Sequence of chain 2.B:
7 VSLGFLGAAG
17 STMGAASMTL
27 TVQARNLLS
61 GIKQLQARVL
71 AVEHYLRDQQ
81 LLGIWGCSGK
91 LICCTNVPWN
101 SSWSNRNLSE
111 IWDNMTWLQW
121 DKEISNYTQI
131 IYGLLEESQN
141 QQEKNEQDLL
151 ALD

Binding-site contacts:
Ligand atom O3 contacts residue ARG56 of chain 2.F at 2.9 Å (salt-bridge).
Ligand atom O4 contacts residue ARG56 of chain 2.F at 4.2 Å.
Ligand atom C8 contacts residue GLU55 of chain 2.F at 3.8 Å.
Ligand atom C5 contacts residue ASN107 of chain 2.B at 3.7 Å.
Ligand atom N2 contacts residue ARG56 of chain 2.F at 3.9 Å.
Ligand atom C1 contacts residue GLU110 of chain 2.B at 4.2 Å.
Ligand atom O5 contacts residue ASN107 of chain 2.B at 2.4 Å (h-bond).
Ligand atom C7 contacts residue ARG56 of chain 2.F at 4.5 Å.
Ligand atom C1 contacts residue ASN107 of chain 2.B at 1.4 Å.
Ligand atom O6 contacts residue ASN107 of chain 2.B at 4.4 Å.
Ligand atom O7 contacts residue ASN107 of chain 2.B at 3.4 Å (h-bond).
Ligand atom C6 contacts residue ASN107 of chain 2.B at 4.4 Å.
Ligand atom O6 contacts residue ASN105 of chain 2.B at 3.5 Å (h-bond).
Ligand atom C3 contacts residue ASN107 of chain 2.B at 3.8 Å.
Ligand atom C7 contacts residue ASN107 of chain 2.B at 3.3 Å.
Ligand atom O5 contacts residue ASN105 of chain 2.B at 4.1 Å.
Ligand atom C4 contacts residue ASN107 of chain 2.B at 4.2 Å.
Ligand atom O3 contacts residue GLU2 of chain 2.A at 4.5 Å.
Ligand atom C2 contacts residue ARG56 of chain 2.F at 4.5 Å.
Ligand atom C6 contacts residue ASN105 of chain 2.B at 3.8 Å.
Ligand atom C2 contacts residue ASN107 of chain 2.B at 2.4 Å.
Ligand atom O7 contacts residue GLU2 of chain 2.A at 3.9 Å.
Ligand atom C8 contacts residue ARG56 of chain 2.F at 3.7 Å.
Ligand atom N2 contacts residue ASN107 of chain 2.B at 2.9 Å (h-bond).
Ligand atom C3 contacts residue ARG56 of chain 2.F at 3.6 Å.

Sequence of chain 2.F:
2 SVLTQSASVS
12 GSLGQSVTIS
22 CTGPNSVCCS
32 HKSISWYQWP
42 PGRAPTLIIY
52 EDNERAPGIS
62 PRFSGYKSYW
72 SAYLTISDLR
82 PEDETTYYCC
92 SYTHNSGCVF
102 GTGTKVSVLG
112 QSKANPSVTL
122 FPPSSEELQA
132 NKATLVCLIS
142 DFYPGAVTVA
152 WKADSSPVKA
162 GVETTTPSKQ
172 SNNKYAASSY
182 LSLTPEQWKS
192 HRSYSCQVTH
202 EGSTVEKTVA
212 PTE

Sequence of chain 2.A:
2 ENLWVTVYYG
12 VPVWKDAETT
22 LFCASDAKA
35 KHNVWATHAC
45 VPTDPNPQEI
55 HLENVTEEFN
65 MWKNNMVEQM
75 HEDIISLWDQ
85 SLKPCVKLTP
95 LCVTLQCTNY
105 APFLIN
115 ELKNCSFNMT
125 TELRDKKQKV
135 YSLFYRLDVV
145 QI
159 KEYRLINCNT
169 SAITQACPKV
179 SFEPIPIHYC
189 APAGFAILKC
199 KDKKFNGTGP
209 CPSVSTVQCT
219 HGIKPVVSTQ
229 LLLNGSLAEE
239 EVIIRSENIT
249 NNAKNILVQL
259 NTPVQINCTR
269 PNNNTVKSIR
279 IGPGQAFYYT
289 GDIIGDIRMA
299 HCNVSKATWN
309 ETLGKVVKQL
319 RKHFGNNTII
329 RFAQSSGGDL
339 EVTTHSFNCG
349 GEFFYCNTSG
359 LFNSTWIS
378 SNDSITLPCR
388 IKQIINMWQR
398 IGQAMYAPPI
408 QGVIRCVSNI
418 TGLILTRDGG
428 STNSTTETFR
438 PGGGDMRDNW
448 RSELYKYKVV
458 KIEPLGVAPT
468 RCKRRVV

A protein and the small-molecule ligand that binds it are described below.
Small molecule (SMILES): CC(=O)N[C@@H]1[C@@H](O)[C@H](O)[C@@H](CO)O[C@H]1O